Sequence of chain 1.F:
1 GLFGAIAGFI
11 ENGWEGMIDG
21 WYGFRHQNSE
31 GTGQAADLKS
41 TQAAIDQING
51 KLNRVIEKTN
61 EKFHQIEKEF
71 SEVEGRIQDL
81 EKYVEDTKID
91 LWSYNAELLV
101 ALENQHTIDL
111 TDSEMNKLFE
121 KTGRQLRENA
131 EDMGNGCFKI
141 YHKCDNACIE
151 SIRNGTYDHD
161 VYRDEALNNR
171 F

This protein binds this small molecule.
Small molecule (SMILES): CC(=O)N[C@@H]1[C@@H](O)[C@H](O)[C@@H](CO)O[C@H]1O

Binding-site contacts:
Ligand atom C5 contacts residue ASN154 of chain 1.F at 3.7 Å.
Ligand atom C3 contacts residue ASN154 of chain 1.F at 3.8 Å.
Ligand atom C1 contacts residue ASN154 of chain 1.F at 1.5 Å.
Ligand atom C8 contacts residue ASN154 of chain 1.F at 4.2 Å.
Ligand atom C8 contacts residue THR156 of chain 1.F at 4.0 Å.
Ligand atom C2 contacts residue ASN154 of chain 1.F at 2.4 Å.
Ligand atom O6 contacts residue GLU150 of chain 1.F at 3.3 Å (salt-bridge).
Ligand atom N2 contacts residue THR156 of chain 1.F at 4.1 Å.
Ligand atom C6 contacts residue ASN154 of chain 1.F at 4.5 Å.
Ligand atom C1 contacts residue THR156 of chain 1.F at 4.4 Å.
Ligand atom O5 contacts residue GLU150 of chain 1.F at 3.2 Å (salt-bridge).
Ligand atom O7 contacts residue ASN154 of chain 1.F at 3.4 Å (h-bond).
Ligand atom C6 contacts residue GLU150 of chain 1.F at 4.2 Å.
Ligand atom C4 contacts residue ASN154 of chain 1.F at 4.3 Å.
Ligand atom N2 contacts residue ASN154 of chain 1.F at 2.8 Å (h-bond).
Ligand atom C7 contacts residue ASN154 of chain 1.F at 3.3 Å.
Ligand atom O5 contacts residue ASN154 of chain 1.F at 2.4 Å (h-bond).
Ligand atom C1 contacts residue GLU150 of chain 1.F at 3.8 Å.
Ligand atom C5 contacts residue GLU150 of chain 1.F at 4.0 Å.